Binding-site contacts:
Ligand atom CG contacts residue SER147 of chain 1.A at 3.7 Å.
Ligand atom N contacts residue SER147 of chain 1.A at 2.8 Å (h-bond).
Ligand atom CZ contacts residue PHE363 of chain 1.A at 3.8 Å (hydrophobic).
Ligand atom CG contacts residue HIS184 of chain 1.A at 3.9 Å.
Ligand atom NH2 contacts residue ASP335 of chain 1.A at 3.0 Å (salt-bridge).
Ligand atom NH1 contacts residue HIS184 of chain 1.A at 3.5 Å.
Ligand atom CA contacts residue SER147 of chain 1.A at 3.6 Å.
Ligand atom NH2 contacts residue HIS184 of chain 1.A at 3.8 Å.
Ligand atom O contacts residue GOL1 of chain 1.D at 3.0 Å (h-bond).
Ligand atom OXT contacts residue GOL1 of chain 1.D at 3.7 Å.
Ligand atom NE contacts residue HIS184 of chain 1.A at 3.7 Å.
Ligand atom CB contacts residue TYR331 of chain 1.A at 3.6 Å (hydrophobic).
Ligand atom C contacts residue SER147 of chain 1.A at 3.9 Å.
Ligand atom CZ contacts residue ASP144 of chain 1.A at 3.6 Å.
Ligand atom CZ contacts residue ASP335 of chain 1.A at 3.5 Å.
Ligand atom CA contacts residue ASN149 of chain 1.A at 3.8 Å.
Ligand atom OXT contacts residue HIS158 of chain 1.A at 3.2 Å (h-bond).
Ligand atom NH2 contacts residue TYR331 of chain 1.A at 2.9 Å (h-bond).
Ligand atom N contacts residue HIS184 of chain 1.A at 4.0 Å.
Ligand atom CD contacts residue TYR331 of chain 1.A at 3.8 Å (hydrophobic).
Ligand atom NE contacts residue ASP144 of chain 1.A at 2.8 Å (salt-bridge).
Ligand atom N contacts residue GLY186 of chain 1.A at 4.0 Å.
Ligand atom CD contacts residue ASP144 of chain 1.A at 3.6 Å.
Ligand atom OXT contacts residue SER147 of chain 1.A at 3.7 Å.
Ligand atom CA contacts residue TYR331 of chain 1.A at 3.9 Å (hydrophobic).
Ligand atom OXT contacts residue ASN149 of chain 1.A at 2.8 Å (h-bond).
Ligand atom CD contacts residue SER147 of chain 1.A at 3.9 Å.
Ligand atom NH1 contacts residue TYR353 of chain 1.A at 3.4 Å.
Ligand atom CD contacts residue VAL355 of chain 1.A at 3.7 Å (hydrophobic).
Ligand atom N contacts residue ASN149 of chain 1.A at 3.0 Å (h-bond).
Ligand atom CB contacts residue SER147 of chain 1.A at 3.6 Å.
Ligand atom CB contacts residue GOL1 of chain 1.D at 3.8 Å.
Ligand atom NH1 contacts residue ASP144 of chain 1.A at 2.8 Å (salt-bridge).
Ligand atom CG contacts residue TYR331 of chain 1.A at 3.3 Å (hydrophobic).
Ligand atom C contacts residue ASN149 of chain 1.A at 3.8 Å.
Ligand atom C contacts residue GOL1 of chain 1.D at 3.7 Å.
Ligand atom O contacts residue GLN359 of chain 1.A at 3.0 Å (h-bond).
Ligand atom CZ contacts residue HIS184 of chain 1.A at 3.4 Å.
Ligand atom NH2 contacts residue PHE363 of chain 1.A at 3.4 Å.
Ligand atom NH1 contacts residue ASP335 of chain 1.A at 2.9 Å (salt-bridge).

Sequence of chain 1.A:
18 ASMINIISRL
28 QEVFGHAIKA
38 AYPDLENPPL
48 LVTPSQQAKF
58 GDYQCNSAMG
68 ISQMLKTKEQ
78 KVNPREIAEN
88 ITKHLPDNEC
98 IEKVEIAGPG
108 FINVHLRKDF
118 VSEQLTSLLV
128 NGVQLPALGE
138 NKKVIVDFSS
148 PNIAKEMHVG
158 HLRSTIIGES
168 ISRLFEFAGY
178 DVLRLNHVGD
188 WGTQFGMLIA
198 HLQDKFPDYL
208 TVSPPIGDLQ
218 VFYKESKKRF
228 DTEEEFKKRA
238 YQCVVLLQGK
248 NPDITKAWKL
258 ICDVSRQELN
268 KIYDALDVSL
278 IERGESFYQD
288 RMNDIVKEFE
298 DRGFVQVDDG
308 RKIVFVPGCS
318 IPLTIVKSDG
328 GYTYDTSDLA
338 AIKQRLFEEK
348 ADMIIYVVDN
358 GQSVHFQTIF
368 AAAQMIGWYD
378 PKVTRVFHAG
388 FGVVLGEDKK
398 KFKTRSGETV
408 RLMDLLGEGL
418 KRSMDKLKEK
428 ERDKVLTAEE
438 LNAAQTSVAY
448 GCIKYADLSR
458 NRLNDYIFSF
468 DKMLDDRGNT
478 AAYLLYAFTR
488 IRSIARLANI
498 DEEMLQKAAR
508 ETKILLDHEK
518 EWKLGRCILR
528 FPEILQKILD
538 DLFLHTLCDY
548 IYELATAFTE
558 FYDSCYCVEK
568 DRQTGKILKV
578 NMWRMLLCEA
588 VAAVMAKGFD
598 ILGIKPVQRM

This small molecule binds to this protein.
Small molecule (SMILES): NC(=[NH2+])NCCC[C@H](N)C(=O)O